This small molecule binds to this protein.
Small molecule (SMILES): NC(N)=NCCC[C@H](NC(=O)[C@@H]1CCCN1)C(=O)N[C@H](C=O)CC1=NC=NC1

Sequence of chain 39.Q:
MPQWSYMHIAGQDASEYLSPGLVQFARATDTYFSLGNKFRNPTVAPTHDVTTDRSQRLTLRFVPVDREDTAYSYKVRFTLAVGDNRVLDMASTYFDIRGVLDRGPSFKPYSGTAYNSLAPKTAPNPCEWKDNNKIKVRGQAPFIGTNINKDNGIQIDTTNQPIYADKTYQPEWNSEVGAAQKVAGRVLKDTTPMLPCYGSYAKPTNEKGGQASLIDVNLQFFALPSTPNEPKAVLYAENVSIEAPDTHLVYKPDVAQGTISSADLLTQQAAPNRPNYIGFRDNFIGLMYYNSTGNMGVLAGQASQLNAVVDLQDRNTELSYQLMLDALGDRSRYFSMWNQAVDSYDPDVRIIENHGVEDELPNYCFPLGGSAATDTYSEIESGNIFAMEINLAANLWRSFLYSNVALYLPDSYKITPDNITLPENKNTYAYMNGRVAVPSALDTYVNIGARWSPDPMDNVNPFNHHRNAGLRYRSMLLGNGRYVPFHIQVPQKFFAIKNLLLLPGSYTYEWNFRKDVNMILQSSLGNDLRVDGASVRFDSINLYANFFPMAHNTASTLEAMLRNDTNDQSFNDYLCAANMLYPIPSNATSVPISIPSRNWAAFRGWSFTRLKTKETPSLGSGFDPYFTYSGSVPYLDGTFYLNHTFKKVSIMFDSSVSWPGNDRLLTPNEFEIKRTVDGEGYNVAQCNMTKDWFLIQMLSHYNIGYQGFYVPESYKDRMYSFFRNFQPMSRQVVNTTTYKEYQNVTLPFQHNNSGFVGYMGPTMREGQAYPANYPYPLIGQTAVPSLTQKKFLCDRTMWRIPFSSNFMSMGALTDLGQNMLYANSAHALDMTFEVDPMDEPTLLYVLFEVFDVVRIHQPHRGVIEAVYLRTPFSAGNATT

Sequence of chain 39.R:
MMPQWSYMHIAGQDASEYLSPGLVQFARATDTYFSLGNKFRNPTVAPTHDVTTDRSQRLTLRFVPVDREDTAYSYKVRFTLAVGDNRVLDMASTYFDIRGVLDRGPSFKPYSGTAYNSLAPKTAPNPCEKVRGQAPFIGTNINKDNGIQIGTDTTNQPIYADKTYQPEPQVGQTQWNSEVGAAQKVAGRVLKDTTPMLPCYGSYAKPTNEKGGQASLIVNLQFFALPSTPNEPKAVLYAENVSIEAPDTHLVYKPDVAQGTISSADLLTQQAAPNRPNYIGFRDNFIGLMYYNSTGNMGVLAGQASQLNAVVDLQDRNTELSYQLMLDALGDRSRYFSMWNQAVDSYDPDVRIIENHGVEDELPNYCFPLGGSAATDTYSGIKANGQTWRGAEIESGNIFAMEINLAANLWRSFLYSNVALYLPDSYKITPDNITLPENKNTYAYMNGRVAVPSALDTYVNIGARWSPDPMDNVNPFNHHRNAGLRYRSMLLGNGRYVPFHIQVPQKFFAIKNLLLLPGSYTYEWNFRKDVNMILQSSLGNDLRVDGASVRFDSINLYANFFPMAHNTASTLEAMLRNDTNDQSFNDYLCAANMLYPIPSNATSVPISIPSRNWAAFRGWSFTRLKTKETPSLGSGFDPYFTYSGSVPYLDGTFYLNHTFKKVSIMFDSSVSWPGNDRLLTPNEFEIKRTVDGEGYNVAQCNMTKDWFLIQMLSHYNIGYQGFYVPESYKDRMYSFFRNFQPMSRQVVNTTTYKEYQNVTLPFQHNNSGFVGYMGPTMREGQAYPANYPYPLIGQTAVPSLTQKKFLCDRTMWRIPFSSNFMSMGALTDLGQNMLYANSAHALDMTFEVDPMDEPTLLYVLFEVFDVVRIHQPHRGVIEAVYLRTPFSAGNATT

Binding-site contacts:
Ligand atom N contacts residue TYR619 of chain 39.R at 3.6 Å.
Ligand atom CD contacts residue ARG46 of chain 39.Q at 3.3 Å.
Ligand atom CE1 contacts residue LEU348 of chain 39.R at 3.5 Å (hydrophobic).
Ligand atom CB contacts residue CYS621 of chain 39.R at 3.5 Å (hydrophobic).
Ligand atom CA contacts residue TYR619 of chain 39.R at 4.1 Å (hydrophobic).
Ligand atom ND1 contacts residue LEU348 of chain 39.R at 3.6 Å.
Ligand atom CB contacts residue ARG649 of chain 39.R at 4.2 Å.
Ligand atom N contacts residue ARG649 of chain 39.R at 4.2 Å.
Ligand atom CG contacts residue GLU894 of chain 39.R at 3.2 Å.
Ligand atom CG contacts residue CYS621 of chain 39.R at 3.9 Å (hydrophobic).
Ligand atom CE1 contacts residue GLU894 of chain 39.R at 4.1 Å.
Ligand atom O contacts residue ALA857 of chain 39.R at 3.7 Å.
Ligand atom CG contacts residue ASN617 of chain 39.R at 3.7 Å.
Ligand atom C contacts residue TYR619 of chain 39.R at 3.2 Å (hydrophobic).
Ligand atom C contacts residue ARG845 of chain 39.R at 4.1 Å.
Ligand atom CB contacts residue TYR619 of chain 39.R at 3.7 Å (hydrophobic).
Ligand atom CB contacts residue TYR619 of chain 39.R at 4.0 Å (hydrophobic).
Ligand atom CB contacts residue PHE896 of chain 39.R at 4.0 Å (hydrophobic).
Ligand atom NE2 contacts residue GLU894 of chain 39.R at 4.2 Å.
Ligand atom CB contacts residue LEU620 of chain 39.R at 3.8 Å (hydrophobic).
Ligand atom CB contacts residue ARG649 of chain 39.R at 4.0 Å.
Ligand atom CA contacts residue ASN617 of chain 39.R at 4.1 Å.
Ligand atom CA contacts residue CYS621 of chain 39.R at 3.2 Å (hydrophobic).
Ligand atom N contacts residue TYR619 of chain 39.R at 3.5 Å (h-bond).
Ligand atom O contacts residue TYR619 of chain 39.R at 2.7 Å.
Ligand atom CB contacts residue GLU894 of chain 39.R at 3.4 Å.
Ligand atom CD2 contacts residue ARG845 of chain 39.R at 4.0 Å.
Ligand atom CG contacts residue ARG46 of chain 39.Q at 3.1 Å.
Ligand atom N contacts residue CYS621 of chain 39.R at 3.0 Å (h-bond).
Ligand atom NE2 contacts residue ARG845 of chain 39.R at 4.0 Å.
Ligand atom CB contacts residue ALA857 of chain 39.R at 4.2 Å (hydrophobic).
Ligand atom N contacts residue ASP618 of chain 39.R at 3.4 Å (salt-bridge).
Ligand atom CA contacts residue TYR619 of chain 39.R at 4.2 Å (hydrophobic).
Ligand atom O contacts residue ARG649 of chain 39.R at 3.3 Å (salt-bridge).
Ligand atom N contacts residue ASN617 of chain 39.R at 2.9 Å (h-bond).
Ligand atom CD contacts residue ASN617 of chain 39.R at 3.1 Å.
Ligand atom ND1 contacts residue GLU894 of chain 39.R at 3.5 Å (salt-bridge).
Ligand atom C contacts residue ARG649 of chain 39.R at 3.9 Å.
Ligand atom CD2 contacts residue GLU894 of chain 39.R at 3.7 Å.
Ligand atom CD contacts residue CYS621 of chain 39.R at 3.5 Å (hydrophobic).